This protein binds this small molecule.
Small molecule (SMILES): Nc1ccn([C@@H]2O[C@H](CO[P](=O)(O)O[C@H]3[C@@H](O)[C@H](n4ccc(N)nc4=O)O[C@@H]3CO[P](=O)(O)O[C@H]3[C@@H](O)[C@H](n4cnc5c(N)ncnc54)O[C@@H]3CO[P](=O)(O)O[C@H]3[C@@H](O)[C@H](n4ccc(N)nc4=O)O[C@@H]3CO[P](=O)(O)O[C@H]3[C@@H](O)[C@H](n4ccc(=O)[nH]c4=O)O[C@@H]3CO[P](=O)(O)O[C@H]3[C@@H](O)[C@H](n4cnc5c(N)ncnc54)O[C@@H]3CO[P](=O)(O)O[C@H]3[C@@H](O)[C@H](n4cnc5c(=O)nc(N)[nH]c54)O[C@@H]3CO[P](=O)(O)O[C@H]3[C@@H](O)[C@H](n4cnc5c(=O)nc(N)[nH]c54)O[C@@H]3CO)[C@@H](O)[C@H]2O)c(=O)n1

Sequence of chain 1.E:
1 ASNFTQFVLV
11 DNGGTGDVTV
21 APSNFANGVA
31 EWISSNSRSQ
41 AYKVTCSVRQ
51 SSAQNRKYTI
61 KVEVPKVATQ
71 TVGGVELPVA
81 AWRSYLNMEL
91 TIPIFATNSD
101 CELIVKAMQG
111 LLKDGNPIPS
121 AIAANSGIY

Binding-site contacts:
Ligand atom O2' contacts residue GLU63 of chain 1.E at 3.2 Å (salt-bridge).
Ligand atom C2' contacts residue TYR85 of chain 1.E at 3.4 Å (hydrophobic).
Ligand atom P contacts residue TYR85 of chain 1.E at 3.6 Å.
Ligand atom C8 contacts residue THR45 of chain 1.E at 3.8 Å.
Ligand atom N1 contacts residue THR59 of chain 1.E at 3.6 Å.
Ligand atom C5' contacts residue LYS61 of chain 1.E at 3.7 Å.
Ligand atom O3' contacts residue TYR85 of chain 1.E at 3.8 Å.
Ligand atom OP2 contacts residue TYR85 of chain 1.E at 2.7 Å (h-bond).
Ligand atom N7 contacts residue THR45 of chain 1.E at 2.6 Å (h-bond).
Ligand atom O2 contacts residue ASN87 of chain 1.E at 3.3 Å (h-bond).
Ligand atom N1 contacts residue SER47 of chain 1.E at 2.9 Å (h-bond).
Ligand atom N1 contacts residue TYR85 of chain 1.E at 3.5 Å.
Ligand atom C5 contacts residue THR45 of chain 1.E at 3.2 Å.
Ligand atom C6 contacts residue TYR85 of chain 1.E at 3.6 Å (hydrophobic).
Ligand atom C6 contacts residue THR59 of chain 1.E at 3.6 Å.
Ligand atom O5' contacts residue TYR85 of chain 1.E at 3.8 Å.
Ligand atom C2 contacts residue SER47 of chain 1.E at 3.2 Å.
Ligand atom C3' contacts residue GLU63 of chain 1.E at 3.7 Å.
Ligand atom C1' contacts residue LYS61 of chain 1.E at 3.7 Å.
Ligand atom C5 contacts residue TYR85 of chain 1.E at 3.7 Å (hydrophobic).
Ligand atom C5' contacts residue TYR85 of chain 1.E at 2.9 Å (hydrophobic).
Ligand atom C5 contacts residue LYS61 of chain 1.E at 3.8 Å.
Ligand atom N6 contacts residue CYS46 of chain 1.E at 3.3 Å (h-bond).
Ligand atom C4 contacts residue LYS61 of chain 1.E at 3.7 Å.
Ligand atom N3 contacts residue TYR85 of chain 1.E at 3.5 Å.
Ligand atom O4' contacts residue LYS61 of chain 1.E at 2.8 Å (salt-bridge).
Ligand atom C3' contacts residue TYR85 of chain 1.E at 3.4 Å (hydrophobic).
Ligand atom C6 contacts residue THR45 of chain 1.E at 3.3 Å.
Ligand atom N9 contacts residue LYS61 of chain 1.E at 3.3 Å (salt-bridge).
Ligand atom C8 contacts residue LYS61 of chain 1.E at 3.4 Å.
Ligand atom OP2 contacts residue LYS43 of chain 1.E at 2.7 Å (salt-bridge).
Ligand atom N7 contacts residue LYS61 of chain 1.E at 3.3 Å.
Ligand atom C4 contacts residue TYR85 of chain 1.E at 3.6 Å (hydrophobic).
Ligand atom N6 contacts residue THR45 of chain 1.E at 2.7 Å (h-bond).
Ligand atom O2' contacts residue TYR85 of chain 1.E at 3.4 Å.
Ligand atom C2' contacts residue GLU63 of chain 1.E at 3.5 Å.
Ligand atom N6 contacts residue THR59 of chain 1.E at 2.8 Å (h-bond).
Ligand atom C4' contacts residue TYR85 of chain 1.E at 3.2 Å (hydrophobic).
Ligand atom C2 contacts residue TYR85 of chain 1.E at 3.6 Å (hydrophobic).
Ligand atom N4 contacts residue TYR85 of chain 1.E at 3.8 Å.